Sequence of chain 1.A:
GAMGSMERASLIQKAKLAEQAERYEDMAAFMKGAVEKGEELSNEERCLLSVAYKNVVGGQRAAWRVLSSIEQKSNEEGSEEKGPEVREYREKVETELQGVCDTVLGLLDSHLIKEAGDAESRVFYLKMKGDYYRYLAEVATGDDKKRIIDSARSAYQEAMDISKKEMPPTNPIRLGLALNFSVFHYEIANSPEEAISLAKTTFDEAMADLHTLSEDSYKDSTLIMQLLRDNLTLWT

Binding-site contacts:
Ligand atom CG1 contacts residue LEU227 of chain 1.A at 3.5 Å (hydrophobic).
Ligand atom CA contacts residue LEU179 of chain 1.A at 3.7 Å (hydrophobic).
Ligand atom CG contacts residue VAL183 of chain 1.A at 3.8 Å (hydrophobic).
Ligand atom OG1 contacts residue LYS54 of chain 1.A at 3.8 Å.
Ligand atom N contacts residue ASN231 of chain 1.A at 2.9 Å (h-bond).
Ligand atom CG2 contacts residue VAL183 of chain 1.A at 3.7 Å (hydrophobic).
Ligand atom O3P contacts residue ARG134 of chain 1.A at 2.9 Å (salt-bridge).
Ligand atom C contacts residue LYS127 of chain 1.A at 3.7 Å.
Ligand atom CB contacts residue ASN180 of chain 1.A at 3.2 Å.
Ligand atom CG contacts residue ARG65 of chain 1.A at 3.7 Å.
Ligand atom OXT contacts residue LYS54 of chain 1.A at 3.7 Å.
Ligand atom O contacts residue LYS54 of chain 1.A at 3.4 Å (salt-bridge).
Ligand atom P contacts residue ARG61 of chain 1.A at 3.6 Å.
Ligand atom O2P contacts residue ARG134 of chain 1.A at 2.9 Å (salt-bridge).
Ligand atom CA contacts residue ASN180 of chain 1.A at 3.2 Å.
Ligand atom O contacts residue LEU234 of chain 1.A at 3.8 Å.
Ligand atom CG2 contacts residue GLY176 of chain 1.A at 3.5 Å.
Ligand atom OXT contacts residue T5Q1 of chain 1.E at 3.2 Å.
Ligand atom O1P contacts residue LYS54 of chain 1.A at 3.1 Å (salt-bridge).
Ligand atom O contacts residue VAL183 of chain 1.A at 3.5 Å.
Ligand atom O contacts residue ASN231 of chain 1.A at 3.0 Å (h-bond).
Ligand atom CA contacts residue ASN231 of chain 1.A at 3.5 Å.
Ligand atom O contacts residue ASN180 of chain 1.A at 2.9 Å (h-bond).
Ligand atom O3P contacts residue TYR135 of chain 1.A at 2.6 Å (h-bond).
Ligand atom CD1 contacts residue ARG65 of chain 1.A at 3.3 Å.
Ligand atom CA contacts residue ASN231 of chain 1.A at 3.8 Å.
Ligand atom P contacts residue TYR135 of chain 1.A at 3.8 Å.
Ligand atom C contacts residue ASN180 of chain 1.A at 3.6 Å.
Ligand atom O2P contacts residue ARG61 of chain 1.A at 2.9 Å (salt-bridge).
Ligand atom CB contacts residue ASN231 of chain 1.A at 3.5 Å.
Ligand atom O1P contacts residue ARG61 of chain 1.A at 3.0 Å (salt-bridge).
Ligand atom O contacts residue LEU179 of chain 1.A at 3.5 Å.
Ligand atom CG2 contacts residue ASN180 of chain 1.A at 3.6 Å.
Ligand atom N contacts residue ASN180 of chain 1.A at 3.0 Å (h-bond).
Ligand atom O contacts residue LYS127 of chain 1.A at 2.8 Å (salt-bridge).
Ligand atom CZ contacts residue ARG65 of chain 1.A at 3.8 Å.
Ligand atom CE1 contacts residue ARG65 of chain 1.A at 3.4 Å.
Ligand atom C contacts residue ASN231 of chain 1.A at 3.7 Å.
Ligand atom N contacts residue LEU179 of chain 1.A at 3.8 Å.
Ligand atom CB contacts residue ASN231 of chain 1.A at 3.6 Å.

This small molecule binds to this protein.
Small molecule (SMILES): CC(C)[C@H](NC(=O)[C@@H](NC(=O)[C@H](C)NC(=O)[C@@H]1CCCN1C(=O)[C@H](Cc1ccccc1)NC(=O)CN)[C@@H](C)OP(=O)(O)O)C(=O)O